Binding-site contacts:
Ligand atom C7 contacts residue SER219 of chain 1.E at 3.4 Å.
Ligand atom C8 contacts residue NAG1 of chain 1.R at 3.5 Å.
Ligand atom C2 contacts residue ARG222 of chain 1.E at 3.9 Å.
Ligand atom C5 contacts residue THR167 of chain 1.D at 4.1 Å.
Ligand atom N2 contacts residue ARG222 of chain 1.E at 4.3 Å.
Ligand atom O5 contacts residue LEU244 of chain 1.D at 4.5 Å.
Ligand atom C5 contacts residue ASN165 of chain 1.D at 3.7 Å.
Ligand atom C4 contacts residue ARG222 of chain 1.E at 4.2 Å.
Ligand atom O7 contacts residue ARG220 of chain 1.E at 4.0 Å.
Ligand atom C8 contacts residue SER219 of chain 1.E at 3.1 Å.
Ligand atom O7 contacts residue ARG222 of chain 1.E at 3.1 Å.
Ligand atom O7 contacts residue NAG1 of chain 1.R at 3.9 Å.
Ligand atom C6 contacts residue THR167 of chain 1.D at 3.6 Å.
Ligand atom C2 contacts residue SER219 of chain 1.E at 3.9 Å.
Ligand atom C7 contacts residue PRO221 of chain 1.E at 4.5 Å (hydrophobic).
Ligand atom C1 contacts residue SER219 of chain 1.E at 4.1 Å.
Ligand atom O6 contacts residue ARG222 of chain 1.E at 4.4 Å.
Ligand atom C8 contacts residue PRO221 of chain 1.E at 4.4 Å (hydrophobic).
Ligand atom N2 contacts residue ASN165 of chain 1.D at 2.9 Å (h-bond).
Ligand atom O7 contacts residue PRO221 of chain 1.E at 3.8 Å.
Ligand atom N2 contacts residue SER219 of chain 1.E at 2.8 Å (h-bond).
Ligand atom O6 contacts residue THR167 of chain 1.D at 4.3 Å.
Ligand atom C7 contacts residue NAG1 of chain 1.R at 4.1 Å.
Ligand atom C8 contacts residue ILE242 of chain 1.D at 3.7 Å (hydrophobic).
Ligand atom C8 contacts residue ASN165 of chain 1.D at 4.4 Å.
Ligand atom O3 contacts residue ARG222 of chain 1.E at 4.4 Å.
Ligand atom C1 contacts residue ASN165 of chain 1.D at 1.4 Å.
Ligand atom C3 contacts residue ASN165 of chain 1.D at 3.8 Å.
Ligand atom C2 contacts residue ASN165 of chain 1.D at 2.5 Å.
Ligand atom O5 contacts residue ASN165 of chain 1.D at 2.4 Å (h-bond).
Ligand atom O5 contacts residue THR167 of chain 1.D at 4.2 Å.
Ligand atom O7 contacts residue ASN165 of chain 1.D at 3.4 Å (h-bond).
Ligand atom C5 contacts residue LEU244 of chain 1.D at 4.2 Å (hydrophobic).
Ligand atom C4 contacts residue ASN165 of chain 1.D at 4.2 Å.
Ligand atom C3 contacts residue SER219 of chain 1.E at 4.2 Å.
Ligand atom C7 contacts residue ASN165 of chain 1.D at 3.3 Å.
Ligand atom C7 contacts residue ARG222 of chain 1.E at 3.9 Å.

This small molecule binds to this protein.
Small molecule (SMILES): CC(=O)N[C@H]1[C@H](O[C@H]2[C@H](O)[C@@H](NC(C)=O)CO[C@@H]2CO)O[C@H](CO)[C@@H](O)[C@@H]1O

Sequence of chain 1.E:
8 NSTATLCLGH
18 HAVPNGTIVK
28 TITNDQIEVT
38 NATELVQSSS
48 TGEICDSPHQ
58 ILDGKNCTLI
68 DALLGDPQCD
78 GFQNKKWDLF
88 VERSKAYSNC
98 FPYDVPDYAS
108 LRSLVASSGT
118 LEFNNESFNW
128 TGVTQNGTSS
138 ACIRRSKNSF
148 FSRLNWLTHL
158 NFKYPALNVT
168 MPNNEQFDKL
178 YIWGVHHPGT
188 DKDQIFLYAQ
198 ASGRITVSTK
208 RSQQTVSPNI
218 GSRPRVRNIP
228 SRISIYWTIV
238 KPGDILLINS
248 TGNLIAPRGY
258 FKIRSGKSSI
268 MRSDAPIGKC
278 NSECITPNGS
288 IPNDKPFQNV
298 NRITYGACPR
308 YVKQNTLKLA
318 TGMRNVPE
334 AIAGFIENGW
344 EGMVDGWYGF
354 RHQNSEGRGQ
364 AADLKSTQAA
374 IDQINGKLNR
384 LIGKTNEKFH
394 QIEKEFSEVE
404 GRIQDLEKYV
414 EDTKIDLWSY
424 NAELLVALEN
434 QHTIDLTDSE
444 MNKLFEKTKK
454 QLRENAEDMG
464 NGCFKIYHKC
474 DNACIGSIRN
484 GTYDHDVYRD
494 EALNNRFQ

Sequence of chain 1.D:
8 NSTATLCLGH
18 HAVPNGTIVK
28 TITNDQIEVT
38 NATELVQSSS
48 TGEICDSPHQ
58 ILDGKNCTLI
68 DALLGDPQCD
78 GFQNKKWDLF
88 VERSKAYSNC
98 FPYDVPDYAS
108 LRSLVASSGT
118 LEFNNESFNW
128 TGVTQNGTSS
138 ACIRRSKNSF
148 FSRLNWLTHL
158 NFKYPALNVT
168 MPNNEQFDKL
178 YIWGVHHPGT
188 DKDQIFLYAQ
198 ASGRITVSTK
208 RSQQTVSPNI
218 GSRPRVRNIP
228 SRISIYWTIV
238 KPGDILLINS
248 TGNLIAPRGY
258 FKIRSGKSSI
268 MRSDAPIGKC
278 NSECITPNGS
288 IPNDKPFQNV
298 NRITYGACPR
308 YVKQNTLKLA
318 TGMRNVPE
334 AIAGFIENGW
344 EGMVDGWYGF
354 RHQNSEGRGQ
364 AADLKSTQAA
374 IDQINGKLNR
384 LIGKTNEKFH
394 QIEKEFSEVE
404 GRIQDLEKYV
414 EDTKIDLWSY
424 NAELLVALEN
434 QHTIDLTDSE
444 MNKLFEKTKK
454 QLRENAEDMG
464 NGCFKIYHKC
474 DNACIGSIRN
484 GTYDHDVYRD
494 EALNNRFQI